Sequence of chain 1.A:
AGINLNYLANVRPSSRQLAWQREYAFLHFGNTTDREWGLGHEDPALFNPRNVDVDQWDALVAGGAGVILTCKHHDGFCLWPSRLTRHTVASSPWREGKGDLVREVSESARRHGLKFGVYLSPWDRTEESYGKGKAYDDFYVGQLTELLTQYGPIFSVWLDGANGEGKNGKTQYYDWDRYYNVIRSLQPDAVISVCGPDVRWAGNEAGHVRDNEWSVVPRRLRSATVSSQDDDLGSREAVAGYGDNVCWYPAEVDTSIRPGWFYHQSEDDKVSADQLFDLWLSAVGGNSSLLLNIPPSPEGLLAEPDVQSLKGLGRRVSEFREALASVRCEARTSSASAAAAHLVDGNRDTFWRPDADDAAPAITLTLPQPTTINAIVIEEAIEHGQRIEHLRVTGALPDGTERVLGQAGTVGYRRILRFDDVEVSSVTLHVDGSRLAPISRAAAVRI

The small molecule below binds the protein below.
Small molecule (SMILES): N[C@@H](Cc1ccc(O)cc1)C(=O)O

Binding-site contacts:
Ligand atom CD2 contacts residue ASP174 of chain 1.A at 3.5 Å.
Ligand atom CD1 contacts residue TRP292 of chain 1.A at 4.0 Å (hydrophobic).
Ligand atom CG contacts residue TRP172 of chain 1.A at 4.3 Å (hydrophobic).
Ligand atom CE2 contacts residue TYR133 of chain 1.A at 3.8 Å (hydrophobic).
Ligand atom CE1 contacts residue TRP172 of chain 1.A at 4.3 Å (hydrophobic).
Ligand atom CD1 contacts residue TRP172 of chain 1.A at 4.2 Å (hydrophobic).
Ligand atom CZ contacts residue HIS87 of chain 1.A at 3.8 Å.
Ligand atom OXT contacts residue TRP292 of chain 1.A at 4.5 Å.
Ligand atom CD2 contacts residue TRP172 of chain 1.A at 4.4 Å (hydrophobic).
Ligand atom CZ contacts residue HIS38 of chain 1.A at 3.7 Å.
Ligand atom CE1 contacts residue HIS38 of chain 1.A at 3.9 Å.
Ligand atom CD2 contacts residue HIS88 of chain 1.A at 4.4 Å.
Ligand atom CE2 contacts residue HIS87 of chain 1.A at 4.0 Å.
Ligand atom OH contacts residue TYR133 of chain 1.A at 4.0 Å.
Ligand atom CE2 contacts residue ASP174 of chain 1.A at 3.8 Å.
Ligand atom CE1 contacts residue TRP292 of chain 1.A at 4.1 Å (hydrophobic).
Ligand atom OH contacts residue HIS38 of chain 1.A at 2.7 Å (h-bond).
Ligand atom CZ contacts residue TRP172 of chain 1.A at 4.1 Å (hydrophobic).
Ligand atom OH contacts residue HIS87 of chain 1.A at 3.0 Å (h-bond).
Ligand atom CE2 contacts residue TRP172 of chain 1.A at 4.2 Å (hydrophobic).
Ligand atom CE2 contacts residue HIS88 of chain 1.A at 4.1 Å.